Sequence of chain 6.A:
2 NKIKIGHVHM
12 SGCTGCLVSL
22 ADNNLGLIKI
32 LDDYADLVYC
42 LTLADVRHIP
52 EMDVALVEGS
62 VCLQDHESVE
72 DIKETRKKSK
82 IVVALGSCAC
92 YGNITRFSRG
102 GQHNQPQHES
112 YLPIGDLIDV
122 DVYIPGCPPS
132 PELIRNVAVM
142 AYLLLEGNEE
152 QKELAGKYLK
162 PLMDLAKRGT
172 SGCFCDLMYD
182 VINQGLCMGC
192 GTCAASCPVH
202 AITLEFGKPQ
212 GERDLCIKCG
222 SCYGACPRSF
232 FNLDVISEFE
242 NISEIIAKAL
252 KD

A protein and the small-molecule ligand that binds it are described below.
Small molecule (SMILES): C[C@@H](O)[C@@H](C)O

Binding-site contacts:
Ligand atom C1 contacts residue ILE247 of chain 6.A at 4.4 Å (hydrophobic).
Ligand atom O6 contacts residue ASN137 of chain 6.A at 3.5 Å (h-bond).
Ligand atom C3 contacts residue GLN117 of chain 6.C at 3.4 Å.
Ligand atom C3 contacts residue ARG136 of chain 6.A at 3.6 Å.
Ligand atom C3 contacts residue PRO127 of chain 6.C at 3.9 Å (hydrophobic).
Ligand atom O6 contacts residue ILE247 of chain 6.A at 4.1 Å.
Ligand atom C4 contacts residue GLN117 of chain 6.C at 4.1 Å.
Ligand atom O5 contacts residue SER244 of chain 6.A at 3.5 Å (h-bond).
Ligand atom C2 contacts residue ARG136 of chain 6.A at 4.4 Å.
Ligand atom C3 contacts residue SER244 of chain 6.A at 4.2 Å.
Ligand atom C2 contacts residue SER244 of chain 6.A at 3.3 Å.
Ligand atom C1 contacts residue ARG136 of chain 6.A at 3.9 Å.
Ligand atom C4 contacts residue PRO127 of chain 6.C at 3.4 Å (hydrophobic).
Ligand atom O6 contacts residue ARG136 of chain 6.A at 3.2 Å (salt-bridge).
Ligand atom C1 contacts residue SER244 of chain 6.A at 4.0 Å.
Ligand atom O6 contacts residue GLN117 of chain 6.C at 3.4 Å (h-bond).
Ligand atom C4 contacts residue ARG136 of chain 6.A at 2.9 Å.
Ligand atom O5 contacts residue PRO127 of chain 6.C at 4.3 Å.

Sequence of chain 6.C:
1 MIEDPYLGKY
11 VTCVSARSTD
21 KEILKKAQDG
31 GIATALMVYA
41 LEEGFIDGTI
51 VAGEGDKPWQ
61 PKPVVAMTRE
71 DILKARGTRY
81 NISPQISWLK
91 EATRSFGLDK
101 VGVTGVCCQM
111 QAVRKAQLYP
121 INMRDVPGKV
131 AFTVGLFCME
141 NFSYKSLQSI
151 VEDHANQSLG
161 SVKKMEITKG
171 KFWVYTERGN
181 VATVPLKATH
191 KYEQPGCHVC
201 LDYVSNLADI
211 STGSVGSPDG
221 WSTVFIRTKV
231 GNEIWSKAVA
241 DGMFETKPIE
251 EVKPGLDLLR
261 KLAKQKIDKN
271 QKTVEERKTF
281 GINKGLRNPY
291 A